This protein binds this small molecule.
Small molecule (SMILES): CC1=C(/C=C/C(C)=C\C=C\C(C)=C\C(=O)O)C(C)(C)CCC1

Binding-site contacts:
Ligand atom O2 contacts residue ALA39 of chain 1.A at 3.7 Å.
Ligand atom C18 contacts residue CYS200 of chain 1.A at 3.6 Å (hydrophobic).
Ligand atom O1 contacts residue GLN43 of chain 1.A at 3.2 Å.
Ligand atom O2 contacts residue ARG84 of chain 1.A at 2.8 Å (salt-bridge).
Ligand atom C15 contacts residue ALA95 of chain 1.A at 4.0 Å (hydrophobic).
Ligand atom C20 contacts residue ILE36 of chain 1.A at 3.7 Å (hydrophobic).
Ligand atom O2 contacts residue GLN43 of chain 1.A at 4.0 Å.
Ligand atom C17 contacts residue HIS203 of chain 1.A at 3.4 Å.
Ligand atom C16 contacts residue LEU204 of chain 1.A at 3.7 Å (hydrophobic).
Ligand atom C11 contacts residue PHE81 of chain 1.A at 3.7 Å (hydrophobic).
Ligand atom C10 contacts residue ALA40 of chain 1.A at 3.7 Å (hydrophobic).
Ligand atom C16 contacts residue CYS37 of chain 1.A at 3.8 Å (hydrophobic).
Ligand atom C5 contacts residue CYS200 of chain 1.A at 4.0 Å (hydrophobic).
Ligand atom C7 contacts residue CYS200 of chain 1.A at 4.1 Å (hydrophobic).
Ligand atom C12 contacts residue PHE81 of chain 1.A at 3.5 Å (hydrophobic).
Ligand atom C12 contacts residue LEU77 of chain 1.A at 3.7 Å (hydrophobic).
Ligand atom O2 contacts residue LEU94 of chain 1.A at 3.6 Å.
Ligand atom C12 contacts residue ALA40 of chain 1.A at 3.9 Å (hydrophobic).
Ligand atom C20 contacts residue LEU94 of chain 1.A at 3.8 Å (hydrophobic).
Ligand atom C19 contacts residue ILE78 of chain 1.A at 4.0 Å (hydrophobic).
Ligand atom C15 contacts residue PHE81 of chain 1.A at 3.9 Å (hydrophobic).
Ligand atom C19 contacts residue CYS200 of chain 1.A at 4.1 Å (hydrophobic).
Ligand atom C13 contacts residue PHE81 of chain 1.A at 3.6 Å (hydrophobic).
Ligand atom C17 contacts residue CYS200 of chain 1.A at 3.7 Å (hydrophobic).
Ligand atom C20 contacts residue ALA39 of chain 1.A at 3.7 Å (hydrophobic).
Ligand atom C15 contacts residue GLN43 of chain 1.A at 3.3 Å.
Ligand atom O1 contacts residue ARG84 of chain 1.A at 2.5 Å (salt-bridge).
Ligand atom C3 contacts residue ILE113 of chain 1.A at 4.1 Å (hydrophobic).
Ligand atom C13 contacts residue ALA40 of chain 1.A at 3.9 Å (hydrophobic).
Ligand atom C15 contacts residue ARG84 of chain 1.A at 3.0 Å.
Ligand atom C11 contacts residue ALA40 of chain 1.A at 3.8 Å (hydrophobic).
Ligand atom C6 contacts residue CYS200 of chain 1.A at 4.0 Å (hydrophobic).
Ligand atom O2 contacts residue ALA95 of chain 1.A at 2.9 Å (h-bond).
Ligand atom C18 contacts residue PHE81 of chain 1.A at 3.8 Å (hydrophobic).
Ligand atom O1 contacts residue PHE81 of chain 1.A at 3.8 Å.
Ligand atom C8 contacts residue ILE36 of chain 1.A at 3.7 Å (hydrophobic).
Ligand atom C20 contacts residue PHE81 of chain 1.A at 3.9 Å (hydrophobic).
Ligand atom C14 contacts residue GLN43 of chain 1.A at 3.6 Å.
Ligand atom C11 contacts residue ILE36 of chain 1.A at 3.9 Å (hydrophobic).
Ligand atom C3 contacts residue VAL110 of chain 1.A at 3.6 Å (hydrophobic).

Sequence of chain 1.A:
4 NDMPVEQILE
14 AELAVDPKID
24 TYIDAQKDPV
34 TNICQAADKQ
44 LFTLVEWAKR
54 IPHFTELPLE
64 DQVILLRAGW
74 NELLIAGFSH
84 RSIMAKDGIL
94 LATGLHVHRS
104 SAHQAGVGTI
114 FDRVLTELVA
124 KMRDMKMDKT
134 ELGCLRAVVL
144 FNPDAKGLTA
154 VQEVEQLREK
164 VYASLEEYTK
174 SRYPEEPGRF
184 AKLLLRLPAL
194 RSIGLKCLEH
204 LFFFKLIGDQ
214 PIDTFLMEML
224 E